Sequence of chain 1.A:
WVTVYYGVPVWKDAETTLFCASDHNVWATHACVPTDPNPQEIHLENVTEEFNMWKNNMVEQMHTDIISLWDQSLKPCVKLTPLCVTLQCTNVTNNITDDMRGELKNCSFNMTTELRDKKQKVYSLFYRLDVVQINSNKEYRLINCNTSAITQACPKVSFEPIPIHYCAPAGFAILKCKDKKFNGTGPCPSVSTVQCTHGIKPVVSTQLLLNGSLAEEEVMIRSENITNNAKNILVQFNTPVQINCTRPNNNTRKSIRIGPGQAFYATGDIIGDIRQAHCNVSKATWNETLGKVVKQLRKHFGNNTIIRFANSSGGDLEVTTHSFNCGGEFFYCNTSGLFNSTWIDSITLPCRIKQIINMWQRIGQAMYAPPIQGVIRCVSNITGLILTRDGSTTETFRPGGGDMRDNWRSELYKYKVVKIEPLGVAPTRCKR

Binding-site contacts:
Ligand atom C7 contacts residue ASN359 of chain 1.A at 3.3 Å.
Ligand atom O7 contacts residue ASN359 of chain 1.A at 3.5 Å (h-bond).
Ligand atom C8 contacts residue ASN360 of chain 1.A at 3.9 Å.
Ligand atom C8 contacts residue ASN359 of chain 1.A at 3.6 Å.
Ligand atom N2 contacts residue ASN359 of chain 1.A at 2.8 Å (h-bond).
Ligand atom C2 contacts residue ASN359 of chain 1.A at 2.4 Å.
Ligand atom C5 contacts residue ASN359 of chain 1.A at 3.7 Å.
Ligand atom O5 contacts residue ASN359 of chain 1.A at 2.4 Å (h-bond).
Ligand atom C1 contacts residue ASN359 of chain 1.A at 1.4 Å.
Ligand atom C4 contacts residue ASN359 of chain 1.A at 4.2 Å.
Ligand atom C3 contacts residue ASN359 of chain 1.A at 3.7 Å.

A protein and the small-molecule ligand that binds it are described below.
Small molecule (SMILES): CC(=O)N[C@@H]1[C@@H](O)[C@H](O)[C@@H](CO)O[C@H]1O